Binding-site contacts:
Ligand atom CA contacts residue GLN63 of chain 2.A at 3.6 Å.
Ligand atom OE1 contacts residue TYR27 of chain 2.A at 4.5 Å.
Ligand atom OE2 contacts residue GLN63 of chain 2.A at 3.5 Å.
Ligand atom CD contacts residue TYR27 of chain 2.A at 4.5 Å (hydrophobic).
Ligand atom CG contacts residue VAL261 of chain 2.A at 3.1 Å (hydrophobic).
Ligand atom OE2 contacts residue SER259 of chain 2.A at 4.0 Å.
Ligand atom C contacts residue GLU160 of chain 2.A at 3.4 Å.
Ligand atom N contacts residue GLN63 of chain 2.A at 2.5 Å (h-bond).
Ligand atom CG contacts residue GLN63 of chain 2.A at 3.8 Å.
Ligand atom N contacts residue TYR191 of chain 2.A at 4.3 Å.
Ligand atom CB contacts residue GLN63 of chain 2.A at 4.0 Å.
Ligand atom CB contacts residue ASN114 of chain 2.A at 4.5 Å.
Ligand atom CA contacts residue GLU160 of chain 2.A at 3.6 Å.
Ligand atom CG contacts residue TYR27 of chain 2.A at 3.8 Å (hydrophobic).
Ligand atom CA contacts residue TYR27 of chain 2.A at 4.1 Å (hydrophobic).
Ligand atom CB contacts residue TYR191 of chain 2.A at 3.9 Å (hydrophobic).
Ligand atom O contacts residue ASN114 of chain 2.A at 3.1 Å (h-bond).
Ligand atom CD contacts residue GLN63 of chain 2.A at 4.1 Å.
Ligand atom N contacts residue CYS195 of chain 2.A at 3.7 Å.
Ligand atom O contacts residue GLU160 of chain 2.A at 4.1 Å.
Ligand atom CD contacts residue GLY260 of chain 2.A at 4.3 Å.
Ligand atom C contacts residue ASN114 of chain 2.A at 3.7 Å.
Ligand atom OE2 contacts residue VAL261 of chain 2.A at 2.9 Å (h-bond).
Ligand atom CA contacts residue TYR191 of chain 2.A at 4.3 Å (hydrophobic).
Ligand atom CG contacts residue SER64 of chain 2.A at 3.9 Å.
Ligand atom C contacts residue ASN167 of chain 2.A at 3.5 Å.
Ligand atom O contacts residue TYR27 of chain 2.A at 4.1 Å.
Ligand atom CB contacts residue VAL261 of chain 2.A at 4.4 Å (hydrophobic).
Ligand atom OE1 contacts residue SER64 of chain 2.A at 2.7 Å (h-bond).
Ligand atom OE2 contacts residue SER64 of chain 2.A at 2.8 Å.
Ligand atom N contacts residue GLU160 of chain 2.A at 3.2 Å (salt-bridge).
Ligand atom O contacts residue ASN167 of chain 2.A at 3.5 Å (h-bond).
Ligand atom C contacts residue TYR191 of chain 2.A at 3.9 Å (hydrophobic).
Ligand atom CB contacts residue SER64 of chain 2.A at 4.0 Å.
Ligand atom CD contacts residue SER64 of chain 2.A at 2.9 Å.
Ligand atom CB contacts residue TYR27 of chain 2.A at 4.1 Å (hydrophobic).
Ligand atom OE1 contacts residue VAL261 of chain 2.A at 3.4 Å.
Ligand atom OE2 contacts residue GLY260 of chain 2.A at 3.2 Å.
Ligand atom CD contacts residue VAL261 of chain 2.A at 3.2 Å (hydrophobic).

A small-molecule ligand and the protein it binds are described below.
Small molecule (SMILES): N[C@@H](CCC(=O)O)C(=O)O

Sequence of chain 2.A:
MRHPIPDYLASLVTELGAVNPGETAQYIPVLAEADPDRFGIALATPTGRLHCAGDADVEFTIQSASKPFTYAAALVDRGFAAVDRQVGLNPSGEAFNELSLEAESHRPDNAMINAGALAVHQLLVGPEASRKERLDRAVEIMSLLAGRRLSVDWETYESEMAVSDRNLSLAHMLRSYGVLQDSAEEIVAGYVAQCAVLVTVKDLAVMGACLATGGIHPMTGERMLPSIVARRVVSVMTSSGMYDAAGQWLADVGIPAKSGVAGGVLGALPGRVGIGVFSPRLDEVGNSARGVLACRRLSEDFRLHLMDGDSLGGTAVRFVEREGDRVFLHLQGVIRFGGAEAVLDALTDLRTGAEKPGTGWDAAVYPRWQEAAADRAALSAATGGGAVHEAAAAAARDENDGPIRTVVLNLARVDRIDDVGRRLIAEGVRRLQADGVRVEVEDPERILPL